The protein below binds the small molecule below.
Small molecule (SMILES): C/C=C/C/C=C/CCC(=O)[C@@H](O)CC(N)=O

Sequence of chain 2.A:
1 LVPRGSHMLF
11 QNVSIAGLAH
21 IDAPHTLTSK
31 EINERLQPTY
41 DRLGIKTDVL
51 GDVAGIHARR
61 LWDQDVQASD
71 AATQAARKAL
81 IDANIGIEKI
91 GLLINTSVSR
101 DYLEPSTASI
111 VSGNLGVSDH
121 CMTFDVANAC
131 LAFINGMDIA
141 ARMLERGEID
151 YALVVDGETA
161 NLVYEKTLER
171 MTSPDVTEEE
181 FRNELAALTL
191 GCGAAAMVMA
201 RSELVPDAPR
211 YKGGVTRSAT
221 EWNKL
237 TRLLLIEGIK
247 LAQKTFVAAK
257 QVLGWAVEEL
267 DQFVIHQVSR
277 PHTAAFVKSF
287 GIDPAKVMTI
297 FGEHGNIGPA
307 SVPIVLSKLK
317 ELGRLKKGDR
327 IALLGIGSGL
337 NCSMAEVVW

Sequence of chain 1.A:
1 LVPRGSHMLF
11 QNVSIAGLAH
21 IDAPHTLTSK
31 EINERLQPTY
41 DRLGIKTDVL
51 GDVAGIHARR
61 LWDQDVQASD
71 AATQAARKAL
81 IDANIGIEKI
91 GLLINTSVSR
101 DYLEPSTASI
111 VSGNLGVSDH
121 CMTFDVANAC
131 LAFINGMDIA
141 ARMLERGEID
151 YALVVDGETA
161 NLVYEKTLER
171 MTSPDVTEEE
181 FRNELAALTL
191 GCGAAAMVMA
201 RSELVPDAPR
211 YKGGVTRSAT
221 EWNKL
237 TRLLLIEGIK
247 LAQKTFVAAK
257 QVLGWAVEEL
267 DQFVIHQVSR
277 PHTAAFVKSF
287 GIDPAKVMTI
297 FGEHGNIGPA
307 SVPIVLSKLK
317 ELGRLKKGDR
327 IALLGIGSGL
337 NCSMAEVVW

Binding-site contacts:
Ligand atom C2 contacts residue HIS272 of chain 1.A at 3.6 Å.
Ligand atom C1 contacts residue ALA129 of chain 1.A at 4.0 Å (hydrophobic).
Ligand atom N1 contacts residue GLU104 of chain 2.A at 3.8 Å.
Ligand atom N1 contacts residue CYS130 of chain 1.A at 4.1 Å.
Ligand atom O2 contacts residue ALA129 of chain 1.A at 3.1 Å.
Ligand atom O2 contacts residue SER334 of chain 1.A at 3.0 Å (h-bond).
Ligand atom C12 contacts residue HIS278 of chain 1.A at 3.9 Å.
Ligand atom C9 contacts residue HIS278 of chain 1.A at 4.0 Å.
Ligand atom C8 contacts residue ILE332 of chain 1.A at 4.0 Å (hydrophobic).
Ligand atom O3 contacts residue ASN302 of chain 1.A at 2.9 Å (h-bond).
Ligand atom O1 contacts residue SER334 of chain 1.A at 3.8 Å.
Ligand atom C2 contacts residue CYS130 of chain 1.A at 1.9 Å (hydrophobic).
Ligand atom C11 contacts residue LEU241 of chain 1.A at 3.5 Å (hydrophobic).
Ligand atom O2 contacts residue GLY333 of chain 1.A at 3.1 Å.
Ligand atom C12 contacts residue ILE332 of chain 1.A at 3.8 Å (hydrophobic).
Ligand atom C1 contacts residue CYS130 of chain 1.A at 2.8 Å (hydrophobic).
Ligand atom C12 contacts residue LEU241 of chain 1.A at 3.7 Å (hydrophobic).
Ligand atom C5 contacts residue VAL274 of chain 1.A at 3.5 Å (hydrophobic).
Ligand atom C10 contacts residue ILE332 of chain 1.A at 4.2 Å (hydrophobic).
Ligand atom C7 contacts residue VAL274 of chain 1.A at 4.0 Å (hydrophobic).
Ligand atom C9 contacts residue LEU240 of chain 1.A at 3.9 Å (hydrophobic).
Ligand atom O1 contacts residue GLU104 of chain 2.A at 3.5 Å (salt-bridge).
Ligand atom O3 contacts residue VAL274 of chain 1.A at 3.8 Å.
Ligand atom C1 contacts residue GLY333 of chain 1.A at 3.8 Å.
Ligand atom C7 contacts residue LEU240 of chain 1.A at 3.9 Å (hydrophobic).
Ligand atom C1 contacts residue GLU104 of chain 2.A at 4.1 Å.
Ligand atom N1 contacts residue GLY333 of chain 1.A at 3.9 Å.
Ligand atom N1 contacts residue SER334 of chain 1.A at 2.5 Å (h-bond).
Ligand atom O3 contacts residue CYS130 of chain 1.A at 3.3 Å (h-bond).
Ligand atom C10 contacts residue HIS278 of chain 1.A at 3.9 Å.
Ligand atom O2 contacts residue CYS130 of chain 1.A at 2.9 Å (h-bond).
Ligand atom C11 contacts residue ILE332 of chain 1.A at 4.0 Å (hydrophobic).
Ligand atom C1 contacts residue SER334 of chain 1.A at 3.5 Å.
Ligand atom C12 contacts residue ILE245 of chain 1.A at 4.1 Å (hydrophobic).
Ligand atom C8 contacts residue LEU240 of chain 1.A at 4.1 Å (hydrophobic).
Ligand atom C3 contacts residue CYS130 of chain 1.A at 2.9 Å (hydrophobic).
Ligand atom O3 contacts residue HIS272 of chain 1.A at 3.0 Å.
Ligand atom C3 contacts residue HIS272 of chain 1.A at 3.9 Å.
Ligand atom C3 contacts residue ASN302 of chain 1.A at 3.9 Å.
Ligand atom C11 contacts residue HIS278 of chain 1.A at 3.7 Å.